Sequence of chain 2.C:
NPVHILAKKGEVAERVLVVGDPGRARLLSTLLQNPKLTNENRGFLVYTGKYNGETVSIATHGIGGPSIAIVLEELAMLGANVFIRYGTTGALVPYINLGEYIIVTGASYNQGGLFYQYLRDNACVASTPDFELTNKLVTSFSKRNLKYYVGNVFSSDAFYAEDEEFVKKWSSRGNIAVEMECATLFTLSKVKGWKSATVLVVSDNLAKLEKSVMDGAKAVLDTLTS

This small molecule binds to this protein.
Small molecule (SMILES): CSC[C@H]1O[C@@H](n2cnc3c(N)ncnc32)[C@H](O)[C@@H]1O

Sequence of chain 2.B:
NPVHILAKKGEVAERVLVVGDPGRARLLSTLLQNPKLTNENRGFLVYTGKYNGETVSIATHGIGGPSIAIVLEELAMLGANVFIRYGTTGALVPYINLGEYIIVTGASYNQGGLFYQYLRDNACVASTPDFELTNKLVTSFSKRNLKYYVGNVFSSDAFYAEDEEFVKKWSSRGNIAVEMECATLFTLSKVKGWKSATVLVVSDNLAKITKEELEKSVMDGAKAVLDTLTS

Binding-site contacts:
Ligand atom C2' contacts residue SO41 of chain 2.F at 3.8 Å.
Ligand atom O2' contacts residue MET181 of chain 2.B at 3.0 Å (h-bond).
Ligand atom C2' contacts residue GLU182 of chain 2.B at 3.7 Å.
Ligand atom N1 contacts residue PHE160 of chain 2.B at 3.7 Å.
Ligand atom C6 contacts residue VAL179 of chain 2.B at 3.8 Å (hydrophobic).
Ligand atom C8 contacts residue SER204 of chain 2.B at 3.7 Å.
Ligand atom O2' contacts residue ARG86 of chain 2.B at 3.3 Å (salt-bridge).
Ligand atom CS contacts residue PHE160 of chain 2.B at 3.7 Å (hydrophobic).
Ligand atom O2' contacts residue GLU182 of chain 2.B at 2.4 Å (salt-bridge).
Ligand atom N7 contacts residue ASP205 of chain 2.B at 3.2 Å (salt-bridge).
Ligand atom O3' contacts residue SO41 of chain 2.F at 3.1 Å (h-bond).
Ligand atom O4' contacts residue SO41 of chain 2.F at 3.2 Å (h-bond).
Ligand atom C1' contacts residue SO41 of chain 2.F at 3.4 Å.
Ligand atom O2' contacts residue GLU180 of chain 2.B at 3.4 Å.
Ligand atom N6 contacts residue ASP205 of chain 2.B at 3.1 Å (salt-bridge).
Ligand atom N3 contacts residue GLU180 of chain 2.B at 3.7 Å.
Ligand atom S5' contacts residue HIS5 of chain 2.C at 2.9 Å (h-bond).
Ligand atom N6 contacts residue GLU163 of chain 2.B at 3.8 Å.
Ligand atom N3 contacts residue PHE160 of chain 2.B at 3.8 Å.
Ligand atom N1 contacts residue VAL179 of chain 2.B at 3.6 Å.
Ligand atom C5' contacts residue HIS5 of chain 2.C at 3.3 Å.
Ligand atom N7 contacts residue SER204 of chain 2.B at 3.6 Å.
Ligand atom N7 contacts residue THR90 of chain 2.B at 3.5 Å.
Ligand atom C4' contacts residue SO41 of chain 2.F at 3.6 Å.
Ligand atom C1' contacts residue THR89 of chain 2.B at 3.1 Å.
Ligand atom C8 contacts residue THR89 of chain 2.B at 3.5 Å.
Ligand atom C2 contacts residue GLU163 of chain 2.B at 3.5 Å.
Ligand atom N3 contacts residue MET181 of chain 2.B at 3.5 Å.
Ligand atom S5' contacts residue ARG43 of chain 2.C at 3.6 Å.
Ligand atom N9 contacts residue THR89 of chain 2.B at 3.5 Å (h-bond).
Ligand atom N6 contacts residue VAL179 of chain 2.B at 3.8 Å.
Ligand atom C2' contacts residue MET181 of chain 2.B at 3.7 Å (hydrophobic).
Ligand atom C2 contacts residue PHE160 of chain 2.B at 3.5 Å (hydrophobic).
Ligand atom O4' contacts residue THR89 of chain 2.B at 3.0 Å (h-bond).
Ligand atom C6 contacts residue PHE160 of chain 2.B at 3.7 Å (hydrophobic).
Ligand atom O2' contacts residue SO41 of chain 2.F at 3.3 Å (h-bond).
Ligand atom C8 contacts residue THR90 of chain 2.B at 3.5 Å.
Ligand atom N1 contacts residue GLU163 of chain 2.B at 3.0 Å (salt-bridge).
Ligand atom O3' contacts residue GLU182 of chain 2.B at 3.2 Å (salt-bridge).
Ligand atom N7 contacts residue GLY91 of chain 2.B at 3.5 Å (h-bond).